Binding-site contacts:
Ligand atom C8 contacts residue GLY43 of chain 1.D at 3.2 Å.
Ligand atom C3 contacts residue ASN45 of chain 1.D at 4.0 Å.
Ligand atom N2 contacts residue ASN45 of chain 1.D at 3.2 Å (h-bond).
Ligand atom C7 contacts residue ASN45 of chain 1.D at 3.9 Å.
Ligand atom C7 contacts residue GLY43 of chain 1.D at 4.0 Å.
Ligand atom C1 contacts residue ASN45 of chain 1.D at 1.5 Å.
Ligand atom C2 contacts residue ASN45 of chain 1.D at 2.7 Å.
Ligand atom O5 contacts residue ASN45 of chain 1.D at 2.4 Å (h-bond).
Ligand atom C5 contacts residue ASN45 of chain 1.D at 3.6 Å.
Ligand atom N2 contacts residue GLY43 of chain 1.D at 3.7 Å.
Ligand atom C4 contacts residue ASN45 of chain 1.D at 4.3 Å.
Ligand atom O7 contacts residue ASN45 of chain 1.D at 4.3 Å.

The small molecule below binds the protein below.
Small molecule (SMILES): CC(=O)N[C@@H]1[C@@H](O)[C@H](O)[C@@H](CO)O[C@H]1O

Sequence of chain 1.D:
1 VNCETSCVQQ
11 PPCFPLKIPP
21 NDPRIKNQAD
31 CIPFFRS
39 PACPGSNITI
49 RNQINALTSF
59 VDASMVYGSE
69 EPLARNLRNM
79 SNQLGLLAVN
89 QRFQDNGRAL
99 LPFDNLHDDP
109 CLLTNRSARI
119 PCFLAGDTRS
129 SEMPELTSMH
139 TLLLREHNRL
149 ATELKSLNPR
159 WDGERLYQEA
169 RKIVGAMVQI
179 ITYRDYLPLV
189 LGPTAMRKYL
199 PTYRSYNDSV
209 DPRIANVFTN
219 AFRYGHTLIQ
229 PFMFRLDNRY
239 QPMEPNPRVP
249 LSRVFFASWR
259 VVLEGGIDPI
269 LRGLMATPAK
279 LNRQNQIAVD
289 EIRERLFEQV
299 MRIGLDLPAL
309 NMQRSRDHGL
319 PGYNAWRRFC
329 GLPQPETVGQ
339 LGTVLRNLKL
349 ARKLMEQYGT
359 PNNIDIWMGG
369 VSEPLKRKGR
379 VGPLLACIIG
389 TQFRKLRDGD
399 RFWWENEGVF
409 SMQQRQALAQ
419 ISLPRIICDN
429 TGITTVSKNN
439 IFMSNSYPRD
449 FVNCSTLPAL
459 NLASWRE